This protein binds this small molecule.
Small molecule (SMILES): CC(=O)N[C@H]1[C@H](O[C@H]2[C@H](O)[C@@H](NC(C)=O)CO[C@@H]2CO)O[C@H](CO)[C@@H](O[C@@H]2O[C@H](CO)[C@@H](O)[C@H](O)[C@@H]2O)[C@@H]1O

Sequence of chain 38.E:
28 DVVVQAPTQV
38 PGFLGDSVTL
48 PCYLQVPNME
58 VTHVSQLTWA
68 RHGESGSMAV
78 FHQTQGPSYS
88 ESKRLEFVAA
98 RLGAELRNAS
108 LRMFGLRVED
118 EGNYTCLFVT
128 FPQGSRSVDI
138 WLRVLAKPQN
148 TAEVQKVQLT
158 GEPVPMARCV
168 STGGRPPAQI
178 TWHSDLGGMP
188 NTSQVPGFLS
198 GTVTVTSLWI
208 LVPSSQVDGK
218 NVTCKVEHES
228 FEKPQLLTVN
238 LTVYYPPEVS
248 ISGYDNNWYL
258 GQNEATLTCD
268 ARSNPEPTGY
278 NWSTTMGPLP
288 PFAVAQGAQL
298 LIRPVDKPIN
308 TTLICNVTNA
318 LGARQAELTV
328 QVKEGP

Binding-site contacts:
Ligand atom C7 contacts residue GLY216 of chain 38.E at 2.7 Å.
Ligand atom C7 contacts residue NAG1 of chain 38.I at 4.4 Å.
Ligand atom C1 contacts residue ASN237 of chain 38.E at 1.4 Å.
Ligand atom C8 contacts residue NAG1 of chain 38.I at 4.3 Å.
Ligand atom C3 contacts residue ASN237 of chain 38.E at 3.9 Å.
Ligand atom O7 contacts residue ASN218 of chain 38.E at 3.5 Å (h-bond).
Ligand atom C4 contacts residue ASN237 of chain 38.E at 4.3 Å.
Ligand atom C2 contacts residue GLY216 of chain 38.E at 3.9 Å.
Ligand atom C7 contacts residue ASN218 of chain 38.E at 3.4 Å.
Ligand atom C5 contacts residue ASN237 of chain 38.E at 3.6 Å.
Ligand atom N2 contacts residue GLY216 of chain 38.E at 2.6 Å (h-bond).
Ligand atom O7 contacts residue ASN237 of chain 38.E at 3.8 Å.
Ligand atom O7 contacts residue GLY216 of chain 38.E at 3.9 Å.
Ligand atom N2 contacts residue ASN237 of chain 38.E at 3.1 Å (h-bond).
Ligand atom C2 contacts residue ASN237 of chain 38.E at 2.6 Å.
Ligand atom N2 contacts residue ASN218 of chain 38.E at 4.4 Å.
Ligand atom C1 contacts residue GLY216 of chain 38.E at 4.3 Å.
Ligand atom C7 contacts residue ASN237 of chain 38.E at 3.7 Å.
Ligand atom C8 contacts residue LYS217 of chain 38.E at 3.9 Å.
Ligand atom O6 contacts residue ASN237 of chain 38.E at 4.4 Å.
Ligand atom C8 contacts residue ASN218 of chain 38.E at 2.8 Å.
Ligand atom O5 contacts residue ASN237 of chain 38.E at 2.3 Å (h-bond).
Ligand atom O7 contacts residue NAG1 of chain 38.I at 3.7 Å.
Ligand atom C8 contacts residue GLY216 of chain 38.E at 2.1 Å.